Binding-site contacts:
Ligand atom CAL contacts residue MET60 of chain 1.A at 3.8 Å (hydrophobic).
Ligand atom CAN contacts residue MET60 of chain 1.A at 3.4 Å (hydrophobic).
Ligand atom CAE contacts residue MET80 of chain 1.A at 3.7 Å (hydrophobic).
Ligand atom CAM contacts residue LEU41 of chain 1.A at 4.0 Å (hydrophobic).
Ligand atom CAE contacts residue MET60 of chain 1.A at 2.9 Å (hydrophobic).
Ligand atom CAL contacts residue THR97 of chain 1.A at 3.9 Å.
Ligand atom CAD contacts residue LEU41 of chain 1.A at 3.5 Å (hydrophobic).
Ligand atom CAD contacts residue VAL72 of chain 1.A at 4.0 Å (hydrophobic).
Ligand atom CAJ contacts residue MET60 of chain 1.A at 3.4 Å (hydrophobic).
Ligand atom CAL contacts residue ARG83 of chain 1.A at 4.1 Å.
Ligand atom CAE contacts residue GLU63 of chain 1.A at 3.7 Å.
Ligand atom CAG contacts residue LEU41 of chain 1.A at 3.8 Å (hydrophobic).
Ligand atom CAM contacts residue MET60 of chain 1.A at 3.9 Å (hydrophobic).
Ligand atom CAG contacts residue MET80 of chain 1.A at 3.7 Å (hydrophobic).
Ligand atom CAB contacts residue ILE36 of chain 1.A at 3.9 Å (hydrophobic).
Ligand atom CAN contacts residue MET80 of chain 1.A at 3.4 Å (hydrophobic).
Ligand atom CAH contacts residue MET60 of chain 1.A at 3.5 Å (hydrophobic).
Ligand atom NAK contacts residue MET60 of chain 1.A at 3.6 Å.
Ligand atom CAM contacts residue MET80 of chain 1.A at 3.6 Å (hydrophobic).
Ligand atom CAC contacts residue PHE77 of chain 1.A at 3.5 Å (hydrophobic).
Ligand atom CAA contacts residue THR97 of chain 1.A at 3.1 Å.
Ligand atom CAA contacts residue ARG83 of chain 1.A at 4.0 Å.
Ligand atom CAF contacts residue THR97 of chain 1.A at 3.9 Å.
Ligand atom CAE contacts residue ARG83 of chain 1.A at 4.1 Å.
Ligand atom CAC contacts residue PHE27 of chain 1.A at 4.0 Å (hydrophobic).
Ligand atom CAC contacts residue MET108 of chain 1.A at 4.2 Å (hydrophobic).
Ligand atom CAF contacts residue ARG83 of chain 1.A at 3.5 Å.
Ligand atom CAC contacts residue LEU41 of chain 1.A at 3.4 Å (hydrophobic).
Ligand atom CAB contacts residue PHE77 of chain 1.A at 3.6 Å (hydrophobic).
Ligand atom CAH contacts residue LEU41 of chain 1.A at 3.9 Å (hydrophobic).
Ligand atom CAB contacts residue LEU41 of chain 1.A at 3.3 Å (hydrophobic).
Ligand atom CAH contacts residue ILE61 of chain 1.A at 4.2 Å (hydrophobic).
Ligand atom CAI contacts residue MET60 of chain 1.A at 3.0 Å (hydrophobic).
Ligand atom NAK contacts residue MET80 of chain 1.A at 3.4 Å.
Ligand atom CAI contacts residue MET80 of chain 1.A at 3.2 Å (hydrophobic).
Ligand atom CAF contacts residue GLU63 of chain 1.A at 4.1 Å.
Ligand atom CAF contacts residue MET60 of chain 1.A at 3.7 Å (hydrophobic).
Ligand atom CAD contacts residue ILE61 of chain 1.A at 4.3 Å (hydrophobic).
Ligand atom CAJ contacts residue MET80 of chain 1.A at 3.7 Å (hydrophobic).
Ligand atom CAF contacts residue MET80 of chain 1.A at 4.2 Å (hydrophobic).

Sequence of chain 1.A:
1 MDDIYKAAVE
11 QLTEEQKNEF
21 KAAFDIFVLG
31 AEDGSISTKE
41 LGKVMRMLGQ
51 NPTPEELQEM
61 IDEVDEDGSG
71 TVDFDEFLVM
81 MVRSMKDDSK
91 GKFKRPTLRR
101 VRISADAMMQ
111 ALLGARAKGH

This small molecule binds to this protein.
Small molecule (SMILES): Cc1cccc(Nc2ccccc2)c1